Binding-site contacts:
Ligand atom C5 contacts residue TYR78 of chain 2.G at 3.9 Å (hydrophobic).
Ligand atom C4 contacts residue TYR78 of chain 2.G at 4.0 Å (hydrophobic).
Ligand atom C2 contacts residue PHE47 of chain 2.G at 4.4 Å (hydrophobic).
Ligand atom O4 contacts residue TYR122 of chain 2.G at 4.4 Å.
Ligand atom O2 contacts residue PHE47 of chain 2.G at 4.5 Å.
Ligand atom O6 contacts residue ASP125 of chain 2.G at 3.0 Å (salt-bridge).
Ligand atom C1 contacts residue TYR122 of chain 2.G at 3.5 Å (hydrophobic).
Ligand atom O3 contacts residue GLY1 of chain 2.G at 2.7 Å (h-bond).
Ligand atom O1 contacts residue TYR122 of chain 2.G at 4.2 Å.
Ligand atom O6 contacts residue TYR122 of chain 2.G at 3.1 Å (h-bond).
Ligand atom C2 contacts residue GLY121 of chain 2.G at 4.4 Å.
Ligand atom C6 contacts residue VAL80 of chain 2.G at 3.9 Å (hydrophobic).
Ligand atom O6 contacts residue GLY121 of chain 2.G at 3.7 Å.
Ligand atom O4 contacts residue GLY121 of chain 2.G at 3.6 Å.
Ligand atom C6 contacts residue TRP123 of chain 2.G at 3.5 Å (hydrophobic).
Ligand atom O4 contacts residue ASP125 of chain 2.G at 2.9 Å (salt-bridge).
Ligand atom C6 contacts residue ASP125 of chain 2.G at 3.3 Å.
Ligand atom O5 contacts residue GLY121 of chain 2.G at 3.8 Å.
Ligand atom O4 contacts residue GLY1 of chain 2.G at 3.0 Å (h-bond).
Ligand atom O2 contacts residue GLY1 of chain 2.G at 4.4 Å.
Ligand atom O1 contacts residue TYR78 of chain 2.G at 3.4 Å (h-bond).
Ligand atom C5 contacts residue TYR122 of chain 2.G at 4.0 Å (hydrophobic).
Ligand atom C7 contacts residue TYR122 of chain 2.G at 4.0 Å (hydrophobic).
Ligand atom O6 contacts residue VAL80 of chain 2.G at 4.0 Å.
Ligand atom C2 contacts residue GLY1 of chain 2.G at 4.1 Å.
Ligand atom C3 contacts residue TYR78 of chain 2.G at 4.1 Å (hydrophobic).
Ligand atom C6 contacts residue TYR78 of chain 2.G at 3.9 Å (hydrophobic).
Ligand atom C7 contacts residue TYR78 of chain 2.G at 3.3 Å (hydrophobic).
Ligand atom C4 contacts residue ASP125 of chain 2.G at 3.4 Å.
Ligand atom O5 contacts residue TYR122 of chain 2.G at 2.9 Å (h-bond).
Ligand atom C3 contacts residue GLY1 of chain 2.G at 3.8 Å.
Ligand atom O6 contacts residue TRP123 of chain 2.G at 3.1 Å (h-bond).
Ligand atom C5 contacts residue ASP125 of chain 2.G at 3.9 Å.
Ligand atom C6 contacts residue TYR122 of chain 2.G at 3.9 Å (hydrophobic).
Ligand atom C4 contacts residue GLY1 of chain 2.G at 4.0 Å.

This small molecule binds to this protein.
Small molecule (SMILES): CO[C@H]1O[C@H](CO)[C@H](O)[C@H](O)[C@H]1O

Sequence of chain 2.G:
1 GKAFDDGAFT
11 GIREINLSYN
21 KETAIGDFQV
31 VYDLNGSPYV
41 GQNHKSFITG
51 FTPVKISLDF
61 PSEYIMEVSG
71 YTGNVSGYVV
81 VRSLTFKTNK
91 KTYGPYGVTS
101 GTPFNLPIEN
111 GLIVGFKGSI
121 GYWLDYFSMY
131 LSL